Binding-site contacts:
Ligand atom C2 contacts residue ASN23 of chain 1.A at 2.4 Å.
Ligand atom O5 contacts residue SER25 of chain 1.A at 4.4 Å.
Ligand atom O3 contacts residue TRP51 of chain 1.A at 4.3 Å.
Ligand atom C8 contacts residue GLN50 of chain 1.A at 3.5 Å.
Ligand atom C8 contacts residue TRP51 of chain 1.A at 3.6 Å (hydrophobic).
Ligand atom C5 contacts residue TRP51 of chain 1.A at 3.8 Å (hydrophobic).
Ligand atom C3 contacts residue TRP51 of chain 1.A at 3.6 Å (hydrophobic).
Ligand atom C7 contacts residue HIS53 of chain 1.A at 4.2 Å.
Ligand atom C2 contacts residue TRP51 of chain 1.A at 4.3 Å (hydrophobic).
Ligand atom C6 contacts residue SER25 of chain 1.A at 3.7 Å.
Ligand atom O6 contacts residue SER25 of chain 1.A at 4.3 Å.
Ligand atom C8 contacts residue HIS53 of chain 1.A at 3.9 Å.
Ligand atom N2 contacts residue TRP51 of chain 1.A at 3.8 Å.
Ligand atom C5 contacts residue ASN23 of chain 1.A at 3.6 Å.
Ligand atom O7 contacts residue TRP51 of chain 1.A at 4.0 Å.
Ligand atom O5 contacts residue ASN23 of chain 1.A at 2.4 Å (h-bond).
Ligand atom C1 contacts residue ASN23 of chain 1.A at 1.4 Å.
Ligand atom C8 contacts residue ASN23 of chain 1.A at 4.4 Å.
Ligand atom C5 contacts residue SER25 of chain 1.A at 4.3 Å.
Ligand atom O7 contacts residue HIS53 of chain 1.A at 4.0 Å.
Ligand atom C7 contacts residue TRP51 of chain 1.A at 4.2 Å (hydrophobic).
Ligand atom O4 contacts residue TRP51 of chain 1.A at 3.8 Å.
Ligand atom C7 contacts residue ASN23 of chain 1.A at 3.2 Å.
Ligand atom C1 contacts residue TRP51 of chain 1.A at 4.0 Å (hydrophobic).
Ligand atom C3 contacts residue ASN23 of chain 1.A at 3.8 Å.
Ligand atom C4 contacts residue TRP51 of chain 1.A at 4.1 Å (hydrophobic).
Ligand atom O7 contacts residue ASN23 of chain 1.A at 3.1 Å (h-bond).
Ligand atom C4 contacts residue ASN23 of chain 1.A at 4.2 Å.
Ligand atom O5 contacts residue TRP51 of chain 1.A at 4.4 Å.
Ligand atom N2 contacts residue ASN23 of chain 1.A at 2.9 Å (h-bond).

Sequence of chain 1.A:
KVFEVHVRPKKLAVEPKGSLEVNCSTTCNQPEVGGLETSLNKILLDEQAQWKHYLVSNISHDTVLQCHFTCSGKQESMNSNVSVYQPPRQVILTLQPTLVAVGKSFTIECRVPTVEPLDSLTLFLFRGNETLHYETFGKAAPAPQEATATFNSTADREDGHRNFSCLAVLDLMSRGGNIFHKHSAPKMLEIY

This protein binds this small molecule.
Small molecule (SMILES): CC(=O)N[C@H]1[C@H](O[C@H]2[C@H](O)[C@@H](NC(C)=O)CO[C@@H]2CO)O[C@H](CO)[C@@H](O)[C@@H]1O